Binding-site contacts:
Ligand atom C5 contacts residue ASN250 of chain 1.A at 3.7 Å.
Ligand atom C1 contacts residue GLY253 of chain 1.A at 3.9 Å.
Ligand atom O7 contacts residue PHE244 of chain 1.A at 4.2 Å.
Ligand atom C3 contacts residue ASN250 of chain 1.A at 3.9 Å.
Ligand atom C1 contacts residue ASN250 of chain 1.A at 1.5 Å.
Ligand atom N2 contacts residue GLY253 of chain 1.A at 4.4 Å.
Ligand atom C8 contacts residue ASN250 of chain 1.A at 4.3 Å.
Ligand atom C4 contacts residue ASN250 of chain 1.A at 4.3 Å.
Ligand atom O5 contacts residue GLY253 of chain 1.A at 4.2 Å.
Ligand atom C8 contacts residue PHE244 of chain 1.A at 3.5 Å (hydrophobic).
Ligand atom C7 contacts residue CYS246 of chain 1.A at 3.9 Å (hydrophobic).
Ligand atom N2 contacts residue ASN250 of chain 1.A at 3.0 Å (h-bond).
Ligand atom O6 contacts residue ASN250 of chain 1.A at 4.4 Å.
Ligand atom C8 contacts residue CYS243 of chain 1.A at 3.3 Å (hydrophobic).
Ligand atom C8 contacts residue CYS255 of chain 1.A at 3.6 Å (hydrophobic).
Ligand atom C7 contacts residue PHE244 of chain 1.A at 4.0 Å (hydrophobic).
Ligand atom C8 contacts residue CYS246 of chain 1.A at 3.5 Å (hydrophobic).
Ligand atom C7 contacts residue CYS243 of chain 1.A at 4.4 Å (hydrophobic).
Ligand atom O7 contacts residue ALA245 of chain 1.A at 4.2 Å.
Ligand atom C7 contacts residue ALA245 of chain 1.A at 4.3 Å (hydrophobic).
Ligand atom O7 contacts residue ASN250 of chain 1.A at 3.0 Å (h-bond).
Ligand atom C2 contacts residue ASN250 of chain 1.A at 2.5 Å.
Ligand atom C8 contacts residue ALA245 of chain 1.A at 3.5 Å (hydrophobic).
Ligand atom C5 contacts residue GLY253 of chain 1.A at 4.3 Å.
Ligand atom O7 contacts residue CYS246 of chain 1.A at 4.0 Å.
Ligand atom O5 contacts residue ASN250 of chain 1.A at 2.4 Å (h-bond).
Ligand atom C7 contacts residue ASN250 of chain 1.A at 3.1 Å.

Sequence of chain 1.A:
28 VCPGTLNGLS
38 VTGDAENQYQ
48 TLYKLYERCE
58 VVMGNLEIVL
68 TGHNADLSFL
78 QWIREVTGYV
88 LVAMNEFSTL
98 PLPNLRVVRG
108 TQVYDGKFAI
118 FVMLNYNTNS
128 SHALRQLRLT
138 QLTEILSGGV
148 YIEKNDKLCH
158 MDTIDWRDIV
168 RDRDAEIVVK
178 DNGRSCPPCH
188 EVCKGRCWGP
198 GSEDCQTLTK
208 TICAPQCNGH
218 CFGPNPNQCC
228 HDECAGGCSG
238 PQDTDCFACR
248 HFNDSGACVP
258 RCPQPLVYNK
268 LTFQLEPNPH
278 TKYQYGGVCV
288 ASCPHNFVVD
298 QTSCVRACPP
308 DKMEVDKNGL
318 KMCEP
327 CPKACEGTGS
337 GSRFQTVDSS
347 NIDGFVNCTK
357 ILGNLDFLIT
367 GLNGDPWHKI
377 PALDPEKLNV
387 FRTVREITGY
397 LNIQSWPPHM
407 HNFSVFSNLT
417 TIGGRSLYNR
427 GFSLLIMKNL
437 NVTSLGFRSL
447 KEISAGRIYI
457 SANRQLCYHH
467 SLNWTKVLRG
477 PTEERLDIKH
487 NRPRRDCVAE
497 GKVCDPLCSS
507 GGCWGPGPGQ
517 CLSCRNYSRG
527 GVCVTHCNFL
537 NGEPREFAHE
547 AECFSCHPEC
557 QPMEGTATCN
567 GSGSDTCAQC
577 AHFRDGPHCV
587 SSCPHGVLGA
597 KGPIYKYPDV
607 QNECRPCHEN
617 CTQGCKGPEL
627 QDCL

The protein below binds the small molecule below.
Small molecule (SMILES): CC(=O)N[C@H]1[C@H](O[C@H]2[C@H](O)[C@@H](NC(C)=O)CO[C@@H]2CO)O[C@H](CO)[C@@H](O)[C@@H]1O